This protein binds this small molecule.
Small molecule (SMILES): NC(=[NH2+])n1cncn1

Sequence of chain 1.B:
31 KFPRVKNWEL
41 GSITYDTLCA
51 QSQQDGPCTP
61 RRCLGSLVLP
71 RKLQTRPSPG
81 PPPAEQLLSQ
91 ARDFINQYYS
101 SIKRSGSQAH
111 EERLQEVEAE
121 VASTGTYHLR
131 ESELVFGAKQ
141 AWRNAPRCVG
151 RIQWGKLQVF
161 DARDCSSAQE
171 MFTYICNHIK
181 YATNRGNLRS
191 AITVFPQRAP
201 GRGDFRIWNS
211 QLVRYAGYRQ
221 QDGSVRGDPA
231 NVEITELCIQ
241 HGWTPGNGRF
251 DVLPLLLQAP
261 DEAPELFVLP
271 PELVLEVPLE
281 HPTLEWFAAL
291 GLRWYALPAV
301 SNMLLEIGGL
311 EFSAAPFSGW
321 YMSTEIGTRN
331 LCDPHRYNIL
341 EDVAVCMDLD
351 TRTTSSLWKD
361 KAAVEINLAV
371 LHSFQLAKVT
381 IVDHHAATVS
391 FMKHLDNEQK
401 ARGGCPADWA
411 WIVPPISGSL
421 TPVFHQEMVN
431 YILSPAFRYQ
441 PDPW

Binding-site contacts:
Ligand atom C3 contacts residue HEM1 of chain 1.N at 4.0 Å.
Ligand atom N8 contacts residue HEM1 of chain 1.N at 3.4 Å.
Ligand atom N7 contacts residue HEM1 of chain 1.N at 3.5 Å.
Ligand atom N2 contacts residue HEM1 of chain 1.N at 4.3 Å.
Ligand atom N8 contacts residue TRP320 of chain 1.B at 3.2 Å (h-bond).
Ligand atom N4 contacts residue SER318 of chain 1.B at 3.7 Å.
Ligand atom N1 contacts residue PRO298 of chain 1.B at 4.0 Å.
Ligand atom N7 contacts residue GLU325 of chain 1.B at 2.5 Å (salt-bridge).
Ligand atom N4 contacts residue GLY319 of chain 1.B at 3.2 Å (h-bond).
Ligand atom C5 contacts residue HEM1 of chain 1.N at 3.5 Å.
Ligand atom C3 contacts residue SER318 of chain 1.B at 4.2 Å.
Ligand atom C3 contacts residue PRO298 of chain 1.B at 3.5 Å (hydrophobic).
Ligand atom C3 contacts residue PHE317 of chain 1.B at 3.3 Å (hydrophobic).
Ligand atom N2 contacts residue VAL300 of chain 1.B at 3.7 Å.
Ligand atom N1 contacts residue TRP320 of chain 1.B at 4.5 Å.
Ligand atom N4 contacts residue PHE317 of chain 1.B at 4.2 Å.
Ligand atom N8 contacts residue PRO298 of chain 1.B at 4.1 Å.
Ligand atom C6 contacts residue GLU325 of chain 1.B at 3.3 Å.
Ligand atom C5 contacts residue PRO298 of chain 1.B at 3.8 Å (hydrophobic).
Ligand atom C5 contacts residue GLY319 of chain 1.B at 3.8 Å.
Ligand atom N1 contacts residue HEM1 of chain 1.N at 3.9 Å.
Ligand atom N4 contacts residue PRO298 of chain 1.B at 3.5 Å (h-bond).
Ligand atom N4 contacts residue HEM1 of chain 1.N at 3.4 Å.
Ligand atom N8 contacts residue TYR321 of chain 1.B at 4.0 Å.
Ligand atom C3 contacts residue GLY319 of chain 1.B at 4.3 Å.
Ligand atom C6 contacts residue HEM1 of chain 1.N at 3.7 Å.
Ligand atom N8 contacts residue GLU325 of chain 1.B at 2.5 Å (salt-bridge).
Ligand atom N2 contacts residue PHE317 of chain 1.B at 4.0 Å.
Ligand atom C6 contacts residue PRO298 of chain 1.B at 4.0 Å (hydrophobic).
Ligand atom N2 contacts residue PRO298 of chain 1.B at 3.9 Å.
Ligand atom C5 contacts residue TRP320 of chain 1.B at 3.9 Å (hydrophobic).
Ligand atom C6 contacts residue TRP320 of chain 1.B at 4.2 Å (hydrophobic).
Ligand atom C3 contacts residue VAL300 of chain 1.B at 4.0 Å (hydrophobic).
Ligand atom N8 contacts residue MET322 of chain 1.B at 4.4 Å.